The protein below binds the small molecule below.
Small molecule (SMILES): CC(=O)N[C@H]1[C@H]([C@H](O)[C@H](O)CO)O[C@@](O)(C(=O)O)C[C@@H]1O

Binding-site contacts:
Ligand atom C7 contacts residue TYR145 of chain 40.A at 3.9 Å (hydrophobic).
Ligand atom C3 contacts residue PRO252 of chain 39.A at 4.4 Å (hydrophobic).
Ligand atom C9 contacts residue ALA146 of chain 40.A at 4.4 Å (hydrophobic).
Ligand atom C1 contacts residue PRO252 of chain 39.A at 4.1 Å (hydrophobic).
Ligand atom C5 contacts residue TYR250 of chain 39.A at 4.3 Å (hydrophobic).
Ligand atom N5 contacts residue TYR145 of chain 40.A at 2.6 Å (h-bond).
Ligand atom O1B contacts residue PRO252 of chain 39.A at 3.4 Å.
Ligand atom C6 contacts residue ALA146 of chain 40.A at 4.3 Å (hydrophobic).
Ligand atom C11 contacts residue ARG143 of chain 40.A at 3.9 Å.
Ligand atom O4 contacts residue ASN251 of chain 39.A at 4.3 Å.
Ligand atom O1B contacts residue ALA146 of chain 40.A at 4.3 Å.
Ligand atom O4 contacts residue PRO252 of chain 39.A at 4.0 Å.
Ligand atom O10 contacts residue ASN96 of chain 39.A at 4.2 Å.
Ligand atom O4 contacts residue TYR145 of chain 40.A at 4.2 Å.
Ligand atom C1 contacts residue ALA146 of chain 40.A at 4.0 Å (hydrophobic).
Ligand atom N5 contacts residue TYR250 of chain 39.A at 3.8 Å.
Ligand atom C8 contacts residue TYR145 of chain 40.A at 4.2 Å (hydrophobic).
Ligand atom C6 contacts residue TYR145 of chain 40.A at 3.4 Å (hydrophobic).
Ligand atom C5 contacts residue TYR145 of chain 40.A at 3.3 Å (hydrophobic).
Ligand atom C10 contacts residue TYR145 of chain 40.A at 3.6 Å (hydrophobic).
Ligand atom O1A contacts residue ALA146 of chain 40.A at 3.2 Å.
Ligand atom C4 contacts residue PRO252 of chain 39.A at 4.3 Å (hydrophobic).
Ligand atom C4 contacts residue TYR250 of chain 39.A at 4.2 Å (hydrophobic).
Ligand atom O9 contacts residue ALA146 of chain 40.A at 3.3 Å.
Ligand atom C8 contacts residue ALA146 of chain 40.A at 4.4 Å (hydrophobic).
Ligand atom O1B contacts residue SER147 of chain 40.A at 2.7 Å (h-bond).
Ligand atom C1 contacts residue SER147 of chain 40.A at 3.6 Å.
Ligand atom O4 contacts residue TYR250 of chain 39.A at 3.0 Å.
Ligand atom O1A contacts residue SER147 of chain 40.A at 3.1 Å (h-bond).
Ligand atom O10 contacts residue TYR250 of chain 39.A at 2.2 Å (h-bond).
Ligand atom C4 contacts residue TYR145 of chain 40.A at 3.6 Å (hydrophobic).
Ligand atom C10 contacts residue TYR250 of chain 39.A at 2.8 Å (hydrophobic).
Ligand atom O8 contacts residue TYR145 of chain 40.A at 4.2 Å.
Ligand atom C11 contacts residue TYR250 of chain 39.A at 3.0 Å (hydrophobic).
Ligand atom C11 contacts residue TYR145 of chain 40.A at 3.7 Å (hydrophobic).

Sequence of chain 39.A:
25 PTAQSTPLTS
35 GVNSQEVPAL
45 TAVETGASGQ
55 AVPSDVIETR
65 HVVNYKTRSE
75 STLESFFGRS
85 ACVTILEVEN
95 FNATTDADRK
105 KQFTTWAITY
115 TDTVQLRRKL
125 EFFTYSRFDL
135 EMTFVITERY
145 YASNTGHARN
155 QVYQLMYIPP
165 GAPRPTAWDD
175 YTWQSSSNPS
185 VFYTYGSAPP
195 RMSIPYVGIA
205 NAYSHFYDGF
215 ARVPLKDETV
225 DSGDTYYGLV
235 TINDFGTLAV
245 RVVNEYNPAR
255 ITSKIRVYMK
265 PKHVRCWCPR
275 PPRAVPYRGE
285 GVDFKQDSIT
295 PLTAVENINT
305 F

Sequence of chain 40.A:
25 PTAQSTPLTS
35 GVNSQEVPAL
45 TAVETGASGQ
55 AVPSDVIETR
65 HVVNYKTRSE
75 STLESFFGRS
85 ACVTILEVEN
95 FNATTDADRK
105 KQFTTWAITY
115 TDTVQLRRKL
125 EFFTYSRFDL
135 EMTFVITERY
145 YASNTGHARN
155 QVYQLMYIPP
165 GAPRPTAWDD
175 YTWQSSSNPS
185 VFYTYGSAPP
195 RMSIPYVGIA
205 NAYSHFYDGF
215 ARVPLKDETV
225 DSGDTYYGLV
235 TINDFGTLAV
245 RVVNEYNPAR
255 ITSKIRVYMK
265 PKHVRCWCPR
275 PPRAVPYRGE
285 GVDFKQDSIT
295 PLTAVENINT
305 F